Sequence of chain 1.A:
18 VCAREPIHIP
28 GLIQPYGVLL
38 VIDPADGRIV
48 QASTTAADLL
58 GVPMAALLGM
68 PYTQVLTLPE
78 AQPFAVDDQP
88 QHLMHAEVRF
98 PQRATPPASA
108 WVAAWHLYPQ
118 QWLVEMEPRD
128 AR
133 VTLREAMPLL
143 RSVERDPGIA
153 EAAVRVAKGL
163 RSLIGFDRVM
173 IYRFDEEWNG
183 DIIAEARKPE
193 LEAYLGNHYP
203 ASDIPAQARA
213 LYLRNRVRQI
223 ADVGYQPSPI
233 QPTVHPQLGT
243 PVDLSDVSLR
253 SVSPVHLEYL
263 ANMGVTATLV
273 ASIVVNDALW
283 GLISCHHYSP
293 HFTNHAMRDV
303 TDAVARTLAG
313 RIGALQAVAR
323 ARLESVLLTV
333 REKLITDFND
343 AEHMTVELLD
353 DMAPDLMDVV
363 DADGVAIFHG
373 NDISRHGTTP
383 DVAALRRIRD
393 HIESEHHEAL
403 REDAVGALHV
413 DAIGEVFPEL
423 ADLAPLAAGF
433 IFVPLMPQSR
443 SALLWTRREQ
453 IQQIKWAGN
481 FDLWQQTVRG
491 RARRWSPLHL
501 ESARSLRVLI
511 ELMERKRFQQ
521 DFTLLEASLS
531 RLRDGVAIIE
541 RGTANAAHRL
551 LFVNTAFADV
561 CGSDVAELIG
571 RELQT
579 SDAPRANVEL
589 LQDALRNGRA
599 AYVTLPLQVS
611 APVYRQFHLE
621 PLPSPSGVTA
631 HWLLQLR

Binding-site contacts:
Ligand atom ND contacts residue ASP205 of chain 1.A at 2.9 Å (salt-bridge).
Ligand atom CMB contacts residue TYR261 of chain 1.A at 3.3 Å (hydrophobic).
Ligand atom CAC contacts residue SER204 of chain 1.A at 3.2 Å.
Ligand atom O2A contacts residue VAL272 of chain 1.A at 3.4 Å.
Ligand atom CBC contacts residue VAL257 of chain 1.A at 3.4 Å (hydrophobic).
Ligand atom NC contacts residue ASP205 of chain 1.A at 3.4 Å (salt-bridge).
Ligand atom C3B contacts residue TYR261 of chain 1.A at 3.5 Å (hydrophobic).
Ligand atom OC contacts residue ASP205 of chain 1.A at 3.4 Å (salt-bridge).
Ligand atom O2A contacts residue LEU284 of chain 1.A at 3.4 Å.
Ligand atom CAC contacts residue CYS19 of chain 1.A at 2.6 Å (hydrophobic).
Ligand atom C2A contacts residue HIS258 of chain 1.A at 3.1 Å.
Ligand atom O1D contacts residue TYR214 of chain 1.A at 2.6 Å (h-bond).
Ligand atom CMB contacts residue TYR201 of chain 1.A at 3.4 Å (hydrophobic).
Ligand atom O1A contacts residue VAL272 of chain 1.A at 3.0 Å.
Ligand atom OB contacts residue SER286 of chain 1.A at 2.9 Å (h-bond).
Ligand atom C4C contacts residue ASP205 of chain 1.A at 3.5 Å.
Ligand atom C2B contacts residue TYR261 of chain 1.A at 3.1 Å (hydrophobic).
Ligand atom CAA contacts residue ARG220 of chain 1.A at 3.1 Å.
Ligand atom O1A contacts residue ARG220 of chain 1.A at 2.8 Å (salt-bridge).
Ligand atom C3C contacts residue SER204 of chain 1.A at 3.5 Å.
Ligand atom CBC contacts residue CYS19 of chain 1.A at 1.5 Å (hydrophobic).
Ligand atom OC contacts residue TYR261 of chain 1.A at 2.8 Å.
Ligand atom C3A contacts residue HIS258 of chain 1.A at 3.1 Å.
Ligand atom CGD contacts residue ARG252 of chain 1.A at 3.5 Å.
Ligand atom O1D contacts residue ARG252 of chain 1.A at 3.1 Å (salt-bridge).
Ligand atom CBA contacts residue TYR214 of chain 1.A at 3.4 Å (hydrophobic).
Ligand atom O2D contacts residue ARG252 of chain 1.A at 2.8 Å (salt-bridge).
Ligand atom O2A contacts residue TYR214 of chain 1.A at 3.2 Å.
Ligand atom C1D contacts residue ASP205 of chain 1.A at 3.5 Å.
Ligand atom CHA contacts residue HIS258 of chain 1.A at 3.4 Å.
Ligand atom C1A contacts residue HIS258 of chain 1.A at 3.0 Å.
Ligand atom NA contacts residue ASP205 of chain 1.A at 3.2 Å (salt-bridge).
Ligand atom C4A contacts residue HIS258 of chain 1.A at 3.2 Å.
Ligand atom CGD contacts residue TYR214 of chain 1.A at 3.3 Å (hydrophobic).
Ligand atom O1D contacts residue VAL254 of chain 1.A at 3.3 Å.
Ligand atom OB contacts residue HIS288 of chain 1.A at 2.8 Å.
Ligand atom CBB contacts residue MET172 of chain 1.A at 3.5 Å (hydrophobic).
Ligand atom CGA contacts residue VAL272 of chain 1.A at 3.4 Å (hydrophobic).
Ligand atom CGA contacts residue TYR214 of chain 1.A at 3.3 Å (hydrophobic).
Ligand atom NA contacts residue HIS258 of chain 1.A at 2.9 Å (h-bond).

This small molecule binds to this protein.
Small molecule (SMILES): C=CC1=C(C)/C(=C/c2[nH]c(/C=C3\N=C(/C=C4\NC(=O)C(C)=C4C=C)C(C)=C3CCC(=O)O)c(CCC(=O)O)c2C)NC1=O